Sequence of chain 1.B:
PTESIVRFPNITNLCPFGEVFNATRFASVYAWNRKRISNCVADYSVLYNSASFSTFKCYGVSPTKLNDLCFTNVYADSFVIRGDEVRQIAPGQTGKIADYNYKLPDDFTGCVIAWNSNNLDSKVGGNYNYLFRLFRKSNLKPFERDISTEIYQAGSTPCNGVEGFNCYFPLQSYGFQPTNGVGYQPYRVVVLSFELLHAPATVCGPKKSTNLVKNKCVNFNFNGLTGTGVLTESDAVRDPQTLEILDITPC

Binding-site contacts:
Ligand atom C5 contacts residue ASN360 of chain 1.B at 3.7 Å.
Ligand atom C4 contacts residue ASN360 of chain 1.B at 4.2 Å.
Ligand atom N2 contacts residue ASN360 of chain 1.B at 2.9 Å (h-bond).
Ligand atom C6 contacts residue GLN609 of chain 1.B at 3.3 Å.
Ligand atom C2 contacts residue ASN360 of chain 1.B at 2.5 Å.
Ligand atom O6 contacts residue LEU611 of chain 1.B at 4.1 Å.
Ligand atom O6 contacts residue GLN609 of chain 1.B at 3.5 Å (h-bond).
Ligand atom C8 contacts residue ASN360 of chain 1.B at 4.4 Å.
Ligand atom C6 contacts residue LEU611 of chain 1.B at 4.5 Å (hydrophobic).
Ligand atom C7 contacts residue ASN360 of chain 1.B at 3.3 Å.
Ligand atom O7 contacts residue ASN360 of chain 1.B at 3.3 Å (h-bond).
Ligand atom O5 contacts residue ASN360 of chain 1.B at 2.4 Å (h-bond).
Ligand atom C1 contacts residue ASN360 of chain 1.B at 1.4 Å.
Ligand atom C3 contacts residue ASN360 of chain 1.B at 3.8 Å.

A small-molecule ligand and the protein it binds are described below.
Small molecule (SMILES): CC(=O)N[C@@H]1[C@@H](O)[C@H](O)[C@@H](CO)O[C@H]1O